This protein binds this small molecule.
Small molecule (SMILES): Clc1cnc(Oc2ccc(Oc3ncc(Cl)cc3Cl)cc2)c(Cl)c1

Binding-site contacts:
Ligand atom C27 contacts residue TYR220 of chain 1.E at 3.7 Å (hydrophobic).
Ligand atom CL27 contacts residue TYR220 of chain 1.E at 3.6 Å.
Ligand atom C36 contacts residue PHE111 of chain 1.E at 3.8 Å (hydrophobic).
Ligand atom C5 contacts residue TYR220 of chain 1.E at 4.0 Å (hydrophobic).
Ligand atom C26 contacts residue LEU230 of chain 1.E at 3.6 Å (hydrophobic).
Ligand atom CL25 contacts residue LEU230 of chain 1.E at 3.8 Å.
Ligand atom C24 contacts residue ASN59 of chain 1.E at 3.5 Å.
Ligand atom N33 contacts residue PHE55 of chain 1.E at 3.9 Å.
Ligand atom O21 contacts residue PHE132 of chain 1.E at 3.1 Å.
Ligand atom CL25 contacts residue THR234 of chain 1.E at 3.6 Å.
Ligand atom C25 contacts residue LEU230 of chain 1.E at 3.9 Å (hydrophobic).
Ligand atom C5 contacts residue ILE136 of chain 1.E at 3.8 Å (hydrophobic).
Ligand atom CL35 contacts residue TYR118 of chain 1.E at 3.5 Å.
Ligand atom C1 contacts residue TYR220 of chain 1.E at 3.8 Å (hydrophobic).
Ligand atom C2 contacts residue PHE128 of chain 1.E at 3.6 Å (hydrophobic).
Ligand atom C6 contacts residue ILE136 of chain 1.E at 3.5 Å (hydrophobic).
Ligand atom CL25 contacts residue ALA56 of chain 1.E at 4.0 Å.
Ligand atom N23 contacts residue TYR220 of chain 1.E at 3.8 Å.
Ligand atom CL25 contacts residue LEU237 of chain 1.E at 3.2 Å.
Ligand atom N23 contacts residue PHE128 of chain 1.E at 3.8 Å.
Ligand atom N23 contacts residue ASN59 of chain 1.E at 3.9 Å.
Ligand atom C3 contacts residue LEU133 of chain 1.E at 3.9 Å (hydrophobic).
Ligand atom CL27 contacts residue GLU223 of chain 1.E at 3.0 Å.
Ligand atom C26 contacts residue PHE128 of chain 1.E at 3.9 Å (hydrophobic).
Ligand atom CL35 contacts residue CYS113 of chain 1.E at 3.6 Å.
Ligand atom C1 contacts residue PHE132 of chain 1.E at 3.7 Å (hydrophobic).
Ligand atom CL37 contacts residue PHE111 of chain 1.E at 3.4 Å.
Ligand atom C22 contacts residue PHE128 of chain 1.E at 3.5 Å (hydrophobic).
Ligand atom CL35 contacts residue LEU100 of chain 1.E at 3.7 Å.
Ligand atom C6 contacts residue TYR220 of chain 1.E at 3.1 Å (hydrophobic).
Ligand atom C32 contacts residue PHE55 of chain 1.E at 3.9 Å (hydrophobic).
Ligand atom C27 contacts residue PHE128 of chain 1.E at 3.5 Å (hydrophobic).
Ligand atom C22 contacts residue TYR220 of chain 1.E at 3.6 Å (hydrophobic).
Ligand atom O21 contacts residue PHE128 of chain 1.E at 4.0 Å.
Ligand atom C36 contacts residue TYR118 of chain 1.E at 3.5 Å (hydrophobic).
Ligand atom C24 contacts residue PHE128 of chain 1.E at 4.0 Å (hydrophobic).
Ligand atom C25 contacts residue LEU237 of chain 1.E at 3.6 Å (hydrophobic).
Ligand atom C26 contacts residue LEU224 of chain 1.E at 3.5 Å (hydrophobic).
Ligand atom O21 contacts residue TYR220 of chain 1.E at 3.5 Å.
Ligand atom CL35 contacts residue PHE26 of chain 1.E at 3.5 Å.

Sequence of chain 1.E:
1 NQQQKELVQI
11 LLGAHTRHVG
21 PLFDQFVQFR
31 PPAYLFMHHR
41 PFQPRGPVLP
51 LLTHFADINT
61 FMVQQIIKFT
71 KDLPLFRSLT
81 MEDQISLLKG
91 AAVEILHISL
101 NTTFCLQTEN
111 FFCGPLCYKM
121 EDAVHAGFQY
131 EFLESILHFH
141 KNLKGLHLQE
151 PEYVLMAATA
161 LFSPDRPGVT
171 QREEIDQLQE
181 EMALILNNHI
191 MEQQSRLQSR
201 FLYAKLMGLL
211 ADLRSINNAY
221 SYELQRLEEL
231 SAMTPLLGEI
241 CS